Sequence of chain 1.A:
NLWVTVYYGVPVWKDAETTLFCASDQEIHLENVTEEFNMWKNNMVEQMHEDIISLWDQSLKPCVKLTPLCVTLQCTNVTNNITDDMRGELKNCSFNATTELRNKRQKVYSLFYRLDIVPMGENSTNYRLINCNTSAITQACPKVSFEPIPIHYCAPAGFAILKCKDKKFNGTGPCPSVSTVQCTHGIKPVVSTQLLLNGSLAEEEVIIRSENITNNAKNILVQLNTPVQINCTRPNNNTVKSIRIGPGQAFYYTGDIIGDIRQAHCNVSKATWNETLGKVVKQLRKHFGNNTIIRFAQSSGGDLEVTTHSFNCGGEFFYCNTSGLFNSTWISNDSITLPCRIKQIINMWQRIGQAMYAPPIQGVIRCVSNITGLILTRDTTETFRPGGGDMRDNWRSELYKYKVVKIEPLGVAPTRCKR

Binding-site contacts:
Ligand atom O7 contacts residue NAG1 of chain 1.E at 3.7 Å.
Ligand atom C8 contacts residue SER380 of chain 1.A at 4.0 Å.
Ligand atom C8 contacts residue GLN355 of chain 1.A at 3.5 Å.
Ligand atom C5 contacts residue ASN384 of chain 1.A at 3.8 Å.
Ligand atom O7 contacts residue ASN384 of chain 1.A at 3.8 Å.
Ligand atom C3 contacts residue ASN384 of chain 1.A at 3.9 Å.
Ligand atom N2 contacts residue ASN384 of chain 1.A at 3.0 Å (h-bond).
Ligand atom C1 contacts residue ASN384 of chain 1.A at 1.5 Å.
Ligand atom C7 contacts residue NAG2 of chain 1.E at 3.8 Å.
Ligand atom C2 contacts residue ASN384 of chain 1.A at 2.5 Å.
Ligand atom O5 contacts residue ASN384 of chain 1.A at 2.5 Å (h-bond).
Ligand atom C8 contacts residue ASN384 of chain 1.A at 4.3 Å.
Ligand atom C3 contacts residue NAG2 of chain 1.E at 4.4 Å.
Ligand atom O7 contacts residue SER380 of chain 1.A at 4.0 Å.
Ligand atom N2 contacts residue NAG2 of chain 1.E at 3.9 Å.
Ligand atom C7 contacts residue ASN384 of chain 1.A at 3.6 Å.
Ligand atom C4 contacts residue ASN384 of chain 1.A at 4.4 Å.
Ligand atom O7 contacts residue NAG2 of chain 1.E at 4.3 Å.
Ligand atom O3 contacts residue NAG2 of chain 1.E at 3.4 Å.
Ligand atom C8 contacts residue NAG2 of chain 1.E at 3.6 Å.
Ligand atom C8 contacts residue NAG1 of chain 1.E at 4.1 Å.
Ligand atom C7 contacts residue NAG1 of chain 1.E at 4.2 Å.

This small molecule binds to this protein.
Small molecule (SMILES): CC(=O)N[C@@H]1[C@@H](O)[C@H](O)[C@@H](CO)O[C@H]1O